A small-molecule ligand and the protein it binds are described below.
Small molecule (SMILES): C=C(/N=C/c1c(COP(=O)(O)O)cnc(C)c1O)C(=O)O

Sequence of chain 1.B:
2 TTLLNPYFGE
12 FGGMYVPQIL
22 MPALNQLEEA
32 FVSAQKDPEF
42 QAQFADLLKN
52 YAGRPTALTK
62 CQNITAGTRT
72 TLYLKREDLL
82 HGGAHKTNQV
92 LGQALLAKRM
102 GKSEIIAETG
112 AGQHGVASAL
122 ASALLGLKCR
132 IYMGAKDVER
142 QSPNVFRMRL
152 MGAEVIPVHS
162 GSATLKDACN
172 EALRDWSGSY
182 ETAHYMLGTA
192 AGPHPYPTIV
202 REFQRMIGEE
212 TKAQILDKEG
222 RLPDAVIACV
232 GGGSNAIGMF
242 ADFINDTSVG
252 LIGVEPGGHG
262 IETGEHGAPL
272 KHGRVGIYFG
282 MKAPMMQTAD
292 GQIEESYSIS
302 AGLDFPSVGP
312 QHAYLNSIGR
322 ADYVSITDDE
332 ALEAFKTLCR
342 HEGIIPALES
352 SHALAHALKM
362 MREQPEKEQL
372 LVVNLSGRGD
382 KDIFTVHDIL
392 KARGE

Binding-site contacts:
Ligand atom C6 contacts residue CYS230 of chain 1.B at 3.5 Å (hydrophobic).
Ligand atom P contacts residue SER235 of chain 1.B at 3.4 Å.
Ligand atom N1 contacts residue GLU350 of chain 1.B at 3.4 Å.
Ligand atom OP4 contacts residue LYS87 of chain 1.B at 3.4 Å (salt-bridge).
Ligand atom N contacts residue LYS87 of chain 1.B at 3.4 Å.
Ligand atom C6 contacts residue ASN236 of chain 1.B at 3.6 Å.
Ligand atom N contacts residue ALA112 of chain 1.B at 3.6 Å.
Ligand atom O contacts residue GLN114 of chain 1.B at 2.9 Å (h-bond).
Ligand atom O3 contacts residue GLN114 of chain 1.B at 3.5 Å.
Ligand atom C contacts residue ALA112 of chain 1.B at 3.4 Å (hydrophobic).
Ligand atom OP2 contacts residue GLY234 of chain 1.B at 2.8 Å (h-bond).
Ligand atom C6 contacts residue SER377 of chain 1.B at 3.3 Å.
Ligand atom OP1 contacts residue ASN236 of chain 1.B at 2.8 Å (h-bond).
Ligand atom C5A contacts residue GLY303 of chain 1.B at 3.5 Å.
Ligand atom OP1 contacts residue HIS86 of chain 1.B at 3.1 Å (h-bond).
Ligand atom C contacts residue GLY111 of chain 1.B at 3.5 Å.
Ligand atom OP2 contacts residue GLY232 of chain 1.B at 2.8 Å (h-bond).
Ligand atom C contacts residue HIS115 of chain 1.B at 3.6 Å.
Ligand atom OXT contacts residue GLY111 of chain 1.B at 2.8 Å (h-bond).
Ligand atom C contacts residue THR110 of chain 1.B at 3.4 Å.
Ligand atom OXT contacts residue HIS115 of chain 1.B at 3.4 Å.
Ligand atom OXT contacts residue THR110 of chain 1.B at 2.6 Å (h-bond).
Ligand atom N1 contacts residue SER377 of chain 1.B at 2.6 Å (h-bond).
Ligand atom OP1 contacts residue SER235 of chain 1.B at 3.2 Å (h-bond).
Ligand atom N contacts residue GLY303 of chain 1.B at 3.6 Å.
Ligand atom OP2 contacts residue GLY233 of chain 1.B at 3.4 Å (h-bond).
Ligand atom OP3 contacts residue LYS87 of chain 1.B at 3.1 Å (salt-bridge).
Ligand atom C4A contacts residue GLY303 of chain 1.B at 3.4 Å.
Ligand atom O contacts residue GLY113 of chain 1.B at 3.4 Å (h-bond).
Ligand atom C4A contacts residue LYS87 of chain 1.B at 3.5 Å.
Ligand atom OP2 contacts residue SER235 of chain 1.B at 3.4 Å (h-bond).
Ligand atom O3 contacts residue ALA112 of chain 1.B at 3.6 Å.
Ligand atom OP3 contacts residue GLY234 of chain 1.B at 3.5 Å (h-bond).
Ligand atom OP3 contacts residue THR190 of chain 1.B at 2.6 Å (h-bond).
Ligand atom C2 contacts residue SER377 of chain 1.B at 3.5 Å.
Ligand atom O contacts residue ALA112 of chain 1.B at 3.5 Å.
Ligand atom OP3 contacts residue SER235 of chain 1.B at 2.6 Å (h-bond).
Ligand atom O contacts residue HIS115 of chain 1.B at 2.8 Å (h-bond).
Ligand atom O contacts residue THR110 of chain 1.B at 3.4 Å (h-bond).
Ligand atom C6 contacts residue GLU350 of chain 1.B at 3.5 Å.